Binding-site contacts:
Ligand atom O6 contacts residue GLN100 of chain 1.B at 3.6 Å.
Ligand atom C5 contacts residue ASN202 of chain 1.A at 3.6 Å.
Ligand atom O5 contacts residue ASN202 of chain 1.A at 2.4 Å (h-bond).
Ligand atom C6 contacts residue LYS138 of chain 1.A at 3.4 Å.
Ligand atom C6 contacts residue GLN100 of chain 1.B at 4.0 Å.
Ligand atom C8 contacts residue GLY201 of chain 1.A at 3.6 Å.
Ligand atom C5 contacts residue LYS138 of chain 1.A at 3.5 Å.
Ligand atom N2 contacts residue GLY201 of chain 1.A at 3.8 Å.
Ligand atom C1 contacts residue GLU219 of chain 1.A at 4.1 Å.
Ligand atom O5 contacts residue LYS138 of chain 1.A at 3.4 Å (salt-bridge).
Ligand atom N2 contacts residue GLU173 of chain 1.A at 3.4 Å (salt-bridge).
Ligand atom C8 contacts residue SER135 of chain 1.A at 3.5 Å.
Ligand atom C7 contacts residue GLY201 of chain 1.A at 4.2 Å.
Ligand atom C2 contacts residue ASN202 of chain 1.A at 2.5 Å.
Ligand atom C4 contacts residue GLN100 of chain 1.B at 4.1 Å.
Ligand atom C8 contacts residue ILE200 of chain 1.A at 3.3 Å (hydrophobic).
Ligand atom C5 contacts residue TYR133 of chain 1.A at 3.9 Å (hydrophobic).
Ligand atom C2 contacts residue TYR133 of chain 1.A at 4.2 Å (hydrophobic).
Ligand atom C7 contacts residue ASN202 of chain 1.A at 3.9 Å.
Ligand atom O4 contacts residue GLN100 of chain 1.B at 3.7 Å.
Ligand atom C6 contacts residue SER135 of chain 1.A at 4.2 Å.
Ligand atom C7 contacts residue GLU173 of chain 1.A at 3.1 Å.
Ligand atom O6 contacts residue SER135 of chain 1.A at 3.7 Å.
Ligand atom C1 contacts residue ASN202 of chain 1.A at 1.4 Å.
Ligand atom C8 contacts residue GLU173 of chain 1.A at 3.4 Å.
Ligand atom C1 contacts residue LYS138 of chain 1.A at 4.1 Å.
Ligand atom O5 contacts residue TYR133 of chain 1.A at 2.7 Å (h-bond).
Ligand atom O5 contacts residue GLU219 of chain 1.A at 4.2 Å.
Ligand atom O6 contacts residue TYR133 of chain 1.A at 3.0 Å (h-bond).
Ligand atom N2 contacts residue ASN202 of chain 1.A at 2.9 Å (h-bond).
Ligand atom C2 contacts residue GLU173 of chain 1.A at 3.9 Å.
Ligand atom C5 contacts residue GLN100 of chain 1.B at 3.5 Å.
Ligand atom C3 contacts residue ASN202 of chain 1.A at 3.8 Å.
Ligand atom O7 contacts residue GLU173 of chain 1.A at 3.2 Å (salt-bridge).
Ligand atom C6 contacts residue TYR133 of chain 1.A at 3.9 Å (hydrophobic).
Ligand atom O4 contacts residue LEU98 of chain 1.B at 3.3 Å.
Ligand atom O6 contacts residue LYS138 of chain 1.A at 4.1 Å.
Ligand atom O6 contacts residue LEU131 of chain 1.A at 4.2 Å.
Ligand atom C5 contacts residue GLU219 of chain 1.A at 4.1 Å.
Ligand atom C1 contacts residue TYR133 of chain 1.A at 3.4 Å (hydrophobic).

Sequence of chain 1.A:
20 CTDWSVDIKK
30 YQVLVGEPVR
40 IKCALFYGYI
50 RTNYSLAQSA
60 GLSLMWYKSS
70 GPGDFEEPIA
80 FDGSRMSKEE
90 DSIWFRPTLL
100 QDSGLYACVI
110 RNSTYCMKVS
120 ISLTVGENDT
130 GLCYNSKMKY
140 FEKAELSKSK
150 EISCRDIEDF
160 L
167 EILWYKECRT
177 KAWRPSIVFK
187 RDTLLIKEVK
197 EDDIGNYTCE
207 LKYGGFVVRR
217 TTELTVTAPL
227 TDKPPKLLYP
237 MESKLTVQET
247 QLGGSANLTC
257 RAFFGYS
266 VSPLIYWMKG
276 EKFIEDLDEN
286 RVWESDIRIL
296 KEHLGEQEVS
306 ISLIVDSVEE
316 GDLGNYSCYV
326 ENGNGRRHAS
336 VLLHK

A protein and the small-molecule ligand that binds it are described below.
Small molecule (SMILES): CC(=O)N[C@H]1[C@H](O[C@H]2[C@H](O)[C@@H](NC(C)=O)CO[C@@H]2CO)O[C@H](CO)[C@@H](O[C@@H]2O[C@H](CO[C@H]3O[C@H](CO)[C@@H](O)[C@H](O)[C@@H]3O)[C@@H](O)[C@H](O[C@H]3O[C@H](CO)[C@@H](O)[C@H](O)[C@@H]3O)[C@@H]2O)[C@@H]1O

Sequence of chain 1.B:
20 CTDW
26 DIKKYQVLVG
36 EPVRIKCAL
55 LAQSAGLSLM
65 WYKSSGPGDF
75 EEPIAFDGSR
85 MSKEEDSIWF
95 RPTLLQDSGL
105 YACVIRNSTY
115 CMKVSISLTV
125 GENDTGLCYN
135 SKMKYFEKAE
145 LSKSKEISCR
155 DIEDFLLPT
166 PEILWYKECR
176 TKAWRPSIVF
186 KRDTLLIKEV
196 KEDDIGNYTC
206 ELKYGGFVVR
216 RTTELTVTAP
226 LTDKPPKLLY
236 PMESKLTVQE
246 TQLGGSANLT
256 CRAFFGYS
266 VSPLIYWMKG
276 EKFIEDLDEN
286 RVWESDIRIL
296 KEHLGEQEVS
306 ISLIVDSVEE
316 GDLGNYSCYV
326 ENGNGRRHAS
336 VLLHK